Binding-site contacts:
Ligand atom C1 contacts residue SER156 of chain 15.A at 3.3 Å.
Ligand atom C2 contacts residue SER156 of chain 15.A at 4.3 Å.
Ligand atom C1 contacts residue ASN154 of chain 15.A at 1.4 Å.
Ligand atom C2 contacts residue ASN154 of chain 15.A at 2.5 Å.
Ligand atom C4 contacts residue ASN154 of chain 15.A at 4.2 Å.
Ligand atom C7 contacts residue ASN154 of chain 15.A at 3.4 Å.
Ligand atom N2 contacts residue ASN154 of chain 15.A at 3.0 Å (h-bond).
Ligand atom O7 contacts residue ASN154 of chain 15.A at 3.6 Å.
Ligand atom O5 contacts residue SER156 of chain 15.A at 3.9 Å.
Ligand atom C3 contacts residue ASN154 of chain 15.A at 3.9 Å.
Ligand atom C5 contacts residue ASN154 of chain 15.A at 3.6 Å.
Ligand atom C5 contacts residue SER156 of chain 15.A at 3.9 Å.
Ligand atom O5 contacts residue ASN154 of chain 15.A at 2.4 Å (h-bond).
Ligand atom N2 contacts residue SER156 of chain 15.A at 4.2 Å.
Ligand atom C8 contacts residue ASN154 of chain 15.A at 3.9 Å.

Sequence of chain 15.A:
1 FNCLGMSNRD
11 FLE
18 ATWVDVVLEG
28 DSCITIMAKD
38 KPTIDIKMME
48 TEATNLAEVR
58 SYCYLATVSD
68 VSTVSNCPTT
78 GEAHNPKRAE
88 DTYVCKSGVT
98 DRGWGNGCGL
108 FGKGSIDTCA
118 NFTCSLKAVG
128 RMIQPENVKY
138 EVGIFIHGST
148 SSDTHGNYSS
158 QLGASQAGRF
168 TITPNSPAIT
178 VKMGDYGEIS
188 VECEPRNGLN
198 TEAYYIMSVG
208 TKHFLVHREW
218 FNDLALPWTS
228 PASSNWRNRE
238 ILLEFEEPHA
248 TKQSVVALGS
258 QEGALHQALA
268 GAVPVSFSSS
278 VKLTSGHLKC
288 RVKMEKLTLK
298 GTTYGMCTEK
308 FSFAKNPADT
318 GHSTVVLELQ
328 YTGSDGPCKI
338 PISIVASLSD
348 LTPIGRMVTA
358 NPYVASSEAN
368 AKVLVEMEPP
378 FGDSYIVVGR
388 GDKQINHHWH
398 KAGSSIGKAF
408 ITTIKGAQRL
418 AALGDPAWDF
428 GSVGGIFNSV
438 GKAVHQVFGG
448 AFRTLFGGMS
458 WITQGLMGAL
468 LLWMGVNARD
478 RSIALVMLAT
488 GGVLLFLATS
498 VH

The small molecule below binds the protein below.
Small molecule (SMILES): CC(=O)N[C@@H]1[C@@H](O)[C@H](O)[C@@H](CO)O[C@H]1O